Sequence of chain 2.A:
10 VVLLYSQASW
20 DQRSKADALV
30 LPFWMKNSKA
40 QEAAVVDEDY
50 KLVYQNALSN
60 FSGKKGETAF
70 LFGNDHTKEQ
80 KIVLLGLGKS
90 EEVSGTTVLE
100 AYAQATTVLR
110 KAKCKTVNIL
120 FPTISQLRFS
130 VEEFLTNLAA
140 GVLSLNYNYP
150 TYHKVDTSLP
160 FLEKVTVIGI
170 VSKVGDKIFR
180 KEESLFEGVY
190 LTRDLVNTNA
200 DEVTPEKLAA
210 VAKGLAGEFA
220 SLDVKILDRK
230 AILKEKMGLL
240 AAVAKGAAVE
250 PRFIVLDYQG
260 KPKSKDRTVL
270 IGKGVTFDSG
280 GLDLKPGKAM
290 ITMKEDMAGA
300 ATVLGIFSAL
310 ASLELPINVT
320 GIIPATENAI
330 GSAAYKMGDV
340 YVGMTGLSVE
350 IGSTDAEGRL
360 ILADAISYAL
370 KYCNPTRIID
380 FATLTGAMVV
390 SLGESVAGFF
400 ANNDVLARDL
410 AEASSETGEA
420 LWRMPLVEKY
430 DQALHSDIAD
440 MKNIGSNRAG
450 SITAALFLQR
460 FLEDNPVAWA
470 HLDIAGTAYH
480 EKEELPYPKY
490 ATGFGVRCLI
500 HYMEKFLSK

This small molecule binds to this protein.
Small molecule (SMILES): CC(C)C[C@H](N)C(=O)O

Sequence of chain 3.A:
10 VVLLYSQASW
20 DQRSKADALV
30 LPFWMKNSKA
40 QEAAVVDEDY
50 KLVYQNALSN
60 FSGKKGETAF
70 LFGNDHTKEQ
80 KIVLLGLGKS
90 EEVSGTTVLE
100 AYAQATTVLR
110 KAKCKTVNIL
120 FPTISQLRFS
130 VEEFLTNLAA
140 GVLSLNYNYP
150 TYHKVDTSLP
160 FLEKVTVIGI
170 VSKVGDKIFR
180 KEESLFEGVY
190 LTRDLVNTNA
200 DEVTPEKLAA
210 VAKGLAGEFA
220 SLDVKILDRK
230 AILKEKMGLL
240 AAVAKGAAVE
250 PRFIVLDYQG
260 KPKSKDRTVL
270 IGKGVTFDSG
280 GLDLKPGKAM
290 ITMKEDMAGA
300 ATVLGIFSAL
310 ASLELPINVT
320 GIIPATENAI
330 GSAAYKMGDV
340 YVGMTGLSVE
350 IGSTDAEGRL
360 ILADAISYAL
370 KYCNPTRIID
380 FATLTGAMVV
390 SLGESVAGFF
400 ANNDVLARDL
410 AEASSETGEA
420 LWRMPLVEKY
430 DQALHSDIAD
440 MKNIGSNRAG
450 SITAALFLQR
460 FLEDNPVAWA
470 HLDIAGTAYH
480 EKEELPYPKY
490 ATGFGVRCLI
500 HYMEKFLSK

Binding-site contacts:
Ligand atom CA contacts residue NA1 of chain 3.K at 3.4 Å.
Ligand atom CD2 contacts residue LYS287 of chain 2.A at 3.3 Å.
Ligand atom OXT contacts residue GLY286 of chain 2.A at 3.4 Å (h-bond).
Ligand atom O contacts residue NA1 of chain 3.K at 2.5 Å (h-bond).
Ligand atom CD1 contacts residue LYS287 of chain 2.A at 3.5 Å.
Ligand atom CG contacts residue LYS287 of chain 2.A at 4.0 Å.
Ligand atom O contacts residue GLY286 of chain 2.A at 3.8 Å.
Ligand atom C contacts residue NA1 of chain 3.K at 3.1 Å.
Ligand atom O contacts residue LYS287 of chain 2.A at 3.5 Å (salt-bridge).
Ligand atom OXT contacts residue LYS287 of chain 2.A at 2.9 Å (salt-bridge).
Ligand atom C contacts residue GLY286 of chain 2.A at 3.8 Å.
Ligand atom OXT contacts residue PRO285 of chain 2.A at 3.8 Å.
Ligand atom C contacts residue LYS287 of chain 2.A at 3.7 Å.
Ligand atom O contacts residue ASP282 of chain 3.A at 3.7 Å.
Ligand atom N contacts residue NA1 of chain 3.K at 3.6 Å.
Ligand atom OXT contacts residue NA1 of chain 3.K at 4.1 Å.
Ligand atom CB contacts residue LYS287 of chain 2.A at 4.5 Å.